Sequence of chain 1.C:
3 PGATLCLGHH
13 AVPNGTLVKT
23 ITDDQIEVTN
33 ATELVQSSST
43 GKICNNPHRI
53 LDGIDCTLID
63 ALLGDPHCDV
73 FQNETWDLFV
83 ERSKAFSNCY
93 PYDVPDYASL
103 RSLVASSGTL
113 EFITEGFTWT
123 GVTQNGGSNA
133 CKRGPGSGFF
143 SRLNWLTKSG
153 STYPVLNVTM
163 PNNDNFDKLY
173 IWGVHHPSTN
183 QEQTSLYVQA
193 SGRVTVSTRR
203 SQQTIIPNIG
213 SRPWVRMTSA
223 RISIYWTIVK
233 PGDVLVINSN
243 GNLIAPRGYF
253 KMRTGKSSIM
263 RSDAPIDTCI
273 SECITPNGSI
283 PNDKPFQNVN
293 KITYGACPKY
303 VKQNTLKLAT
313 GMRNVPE

Binding-site contacts:
Ligand atom N5 contacts residue TRP147 of chain 1.C at 4.2 Å.
Ligand atom O9 contacts residue GLU184 of chain 1.C at 2.6 Å (salt-bridge).
Ligand atom O1A contacts residue ASN131 of chain 1.C at 3.9 Å.
Ligand atom C9 contacts residue TYR92 of chain 1.C at 3.4 Å (hydrophobic).
Ligand atom O8 contacts residue TYR92 of chain 1.C at 2.9 Å (h-bond).
Ligand atom C6 contacts residue MET219 of chain 1.C at 4.2 Å (hydrophobic).
Ligand atom C8 contacts residue TYR92 of chain 1.C at 3.7 Å (hydrophobic).
Ligand atom C9 contacts residue LEU188 of chain 1.C at 3.7 Å (hydrophobic).
Ligand atom O1B contacts residue SER130 of chain 1.C at 3.4 Å.
Ligand atom O7 contacts residue LEU188 of chain 1.C at 3.7 Å.
Ligand atom O10 contacts residue LEU188 of chain 1.C at 3.1 Å.
Ligand atom C4 contacts residue MET219 of chain 1.C at 3.8 Å (hydrophobic).
Ligand atom O9 contacts residue HIS177 of chain 1.C at 3.2 Å (h-bond).
Ligand atom O9 contacts residue TYR92 of chain 1.C at 2.7 Å (h-bond).
Ligand atom O4 contacts residue MET219 of chain 1.C at 3.6 Å (h-bond).
Ligand atom C8 contacts residue TRP147 of chain 1.C at 4.0 Å (hydrophobic).
Ligand atom N5 contacts residue GLY129 of chain 1.C at 2.8 Å (h-bond).
Ligand atom C11 contacts residue GLY128 of chain 1.C at 3.7 Å.
Ligand atom C10 contacts residue GLY129 of chain 1.C at 3.7 Å.
Ligand atom C11 contacts residue GLY129 of chain 1.C at 3.7 Å.
Ligand atom C9 contacts residue GLU184 of chain 1.C at 3.4 Å.
Ligand atom C1 contacts residue ASN131 of chain 1.C at 3.7 Å.
Ligand atom O3 contacts residue TRP216 of chain 1.C at 3.8 Å.
Ligand atom C4 contacts residue GLY129 of chain 1.C at 3.4 Å.
Ligand atom O8 contacts residue THR220 of chain 1.C at 4.3 Å.
Ligand atom O9 contacts residue ALA222 of chain 1.C at 3.2 Å.
Ligand atom C6 contacts residue GLY129 of chain 1.C at 4.2 Å.
Ligand atom C11 contacts residue TRP147 of chain 1.C at 4.0 Å (hydrophobic).
Ligand atom C10 contacts residue LEU188 of chain 1.C at 4.1 Å (hydrophobic).
Ligand atom C5 contacts residue GLY129 of chain 1.C at 3.6 Å.
Ligand atom C11 contacts residue THR149 of chain 1.C at 4.1 Å.
Ligand atom C7 contacts residue TRP147 of chain 1.C at 3.8 Å (hydrophobic).
Ligand atom O4 contacts residue GLY129 of chain 1.C at 3.8 Å.
Ligand atom C9 contacts residue HIS177 of chain 1.C at 3.5 Å.
Ligand atom C1 contacts residue SER130 of chain 1.C at 3.4 Å.
Ligand atom O1A contacts residue SER130 of chain 1.C at 2.7 Å (h-bond).
Ligand atom O1B contacts residue ASN131 of chain 1.C at 2.7 Å (h-bond).
Ligand atom O9 contacts residue THR220 of chain 1.C at 4.1 Å.
Ligand atom O8 contacts residue TRP147 of chain 1.C at 3.6 Å.
Ligand atom C9 contacts residue TRP147 of chain 1.C at 4.0 Å (hydrophobic).

A protein and the small-molecule ligand that binds it are described below.
Small molecule (SMILES): CC(=O)N[C@H]1[C@H]([C@H](O)[C@H](O)CO)O[C@@](OC[C@H]2O[C@@H](O)[C@H](O)[C@@H](O)[C@H]2O)(C(=O)O)C[C@@H]1O